Sequence of chain 9.S:
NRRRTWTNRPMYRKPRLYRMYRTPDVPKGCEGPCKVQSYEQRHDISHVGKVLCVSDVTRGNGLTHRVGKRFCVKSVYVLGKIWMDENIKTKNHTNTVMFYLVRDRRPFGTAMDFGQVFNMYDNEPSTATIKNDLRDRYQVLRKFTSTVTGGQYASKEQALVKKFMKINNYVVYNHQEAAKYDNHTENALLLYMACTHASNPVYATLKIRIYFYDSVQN

Sequence of chain 10.Q:
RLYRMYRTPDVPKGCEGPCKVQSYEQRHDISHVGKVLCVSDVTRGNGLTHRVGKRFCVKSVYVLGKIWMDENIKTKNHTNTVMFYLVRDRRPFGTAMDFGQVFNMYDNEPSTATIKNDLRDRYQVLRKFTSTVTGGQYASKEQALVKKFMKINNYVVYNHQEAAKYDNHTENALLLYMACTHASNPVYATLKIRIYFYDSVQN

Binding-site contacts:
Ligand atom C5' contacts residue LYS120 of chain 10.O at 3.5 Å.
Ligand atom OP1 contacts residue ARG112 of chain 10.O at 2.9 Å (salt-bridge).
Ligand atom OP2 contacts residue ARG194 of chain 10.Q at 3.1 Å (salt-bridge).
Ligand atom O3' contacts residue TYR196 of chain 10.Q at 2.9 Å (h-bond).
Ligand atom N4 contacts residue LYS59 of chain 10.Q at 3.6 Å.
Ligand atom C1' contacts residue ARG80 of chain 10.O at 3.7 Å.
Ligand atom C2 contacts residue PHE149 of chain 10.Q at 3.4 Å (hydrophobic).
Ligand atom N3 contacts residue TYR196 of chain 10.Q at 3.6 Å.
Ligand atom O3' contacts residue LEU118 of chain 10.O at 3.5 Å (h-bond).
Ligand atom O4' contacts residue GLN116 of chain 10.O at 3.5 Å (h-bond).
Ligand atom OP1 contacts residue ARG119 of chain 10.O at 3.5 Å.
Ligand atom OP2 contacts residue ASN218 of chain 9.S at 3.1 Å (h-bond).
Ligand atom C6 contacts residue PHE149 of chain 10.Q at 3.4 Å (hydrophobic).
Ligand atom N3 contacts residue PHE149 of chain 10.Q at 3.5 Å.
Ligand atom O2 contacts residue TYR196 of chain 10.Q at 3.2 Å.
Ligand atom C3' contacts residue TYR196 of chain 10.Q at 3.1 Å (hydrophobic).
Ligand atom N4 contacts residue SER60 of chain 10.Q at 3.5 Å (h-bond).
Ligand atom OP2 contacts residue LYS120 of chain 10.O at 3.4 Å (salt-bridge).
Ligand atom OP1 contacts residue LYS120 of chain 10.O at 2.9 Å (salt-bridge).
Ligand atom O3' contacts residue ASP113 of chain 10.O at 3.6 Å (salt-bridge).
Ligand atom C6 contacts residue CYS19 of chain 10.Q at 3.7 Å (hydrophobic).
Ligand atom C5' contacts residue ARG70 of chain 9.S at 3.4 Å.
Ligand atom C2' contacts residue ASN218 of chain 9.S at 3.5 Å.
Ligand atom OP1 contacts residue ASP113 of chain 10.O at 2.9 Å (salt-bridge).
Ligand atom C5 contacts residue TYR198 of chain 10.Q at 3.5 Å (hydrophobic).
Ligand atom C5' contacts residue ASP113 of chain 10.O at 3.7 Å.
Ligand atom C2' contacts residue TYR196 of chain 10.Q at 3.0 Å (hydrophobic).
Ligand atom OP2 contacts residue ARG70 of chain 9.S at 2.5 Å (salt-bridge).
Ligand atom OP2 contacts residue TYR196 of chain 10.Q at 2.8 Å (h-bond).
Ligand atom C4 contacts residue PHE149 of chain 10.Q at 3.5 Å (hydrophobic).
Ligand atom C2 contacts residue TYR196 of chain 10.Q at 3.7 Å (hydrophobic).
Ligand atom C2' contacts residue CYS19 of chain 10.Q at 3.7 Å (hydrophobic).
Ligand atom O4' contacts residue ARG80 of chain 10.O at 3.4 Å (salt-bridge).
Ligand atom OP2 contacts residue TYR62 of chain 10.Q at 2.8 Å (h-bond).
Ligand atom N1 contacts residue PHE149 of chain 10.Q at 3.4 Å.
Ligand atom C5' contacts residue ARG112 of chain 10.O at 3.6 Å.
Ligand atom N6 contacts residue PHE149 of chain 10.Q at 3.6 Å.
Ligand atom P contacts residue TYR196 of chain 10.Q at 3.5 Å.
Ligand atom O5' contacts residue ARG112 of chain 10.O at 3.5 Å.
Ligand atom C5 contacts residue PHE149 of chain 10.Q at 3.4 Å (hydrophobic).

Sequence of chain 10.O:
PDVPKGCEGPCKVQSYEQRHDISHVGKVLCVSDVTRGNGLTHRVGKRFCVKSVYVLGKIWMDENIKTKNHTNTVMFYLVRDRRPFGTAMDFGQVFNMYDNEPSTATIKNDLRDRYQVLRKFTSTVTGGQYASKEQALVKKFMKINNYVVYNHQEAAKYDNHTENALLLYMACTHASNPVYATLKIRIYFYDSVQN

The small molecule below binds the protein below.
Small molecule (SMILES): Nc1ccn([C@H]2C[C@H](O[P](=O)(O)OC[C@H]3O[C@@H](n4cnc5c(N)ncnc54)C[C@@H]3O[P](=O)(O)OC[C@H]3O[C@@H](n4ccc(N)nc4=O)C[C@@H]3O)[C@@H](CO[P](=O)(O)O[C@H]3C[C@H](n4ccc(N)nc4=O)O[C@@H]3CO[P](=O)(O)O[C@H]3C[C@H](n4cnc5c(N)ncnc54)O[C@@H]3CO[P](=O)(O)O[C@H]3C[C@H](n4cnc5c(N)ncnc54)O[C@@H]3CO[P](=O)(O)O[C@H]3C[C@H](n4ccc(N)nc4=O)O[C@@H]3COP(=O)=O)O2)c(=O)n1